Sequence of chain 1.B:
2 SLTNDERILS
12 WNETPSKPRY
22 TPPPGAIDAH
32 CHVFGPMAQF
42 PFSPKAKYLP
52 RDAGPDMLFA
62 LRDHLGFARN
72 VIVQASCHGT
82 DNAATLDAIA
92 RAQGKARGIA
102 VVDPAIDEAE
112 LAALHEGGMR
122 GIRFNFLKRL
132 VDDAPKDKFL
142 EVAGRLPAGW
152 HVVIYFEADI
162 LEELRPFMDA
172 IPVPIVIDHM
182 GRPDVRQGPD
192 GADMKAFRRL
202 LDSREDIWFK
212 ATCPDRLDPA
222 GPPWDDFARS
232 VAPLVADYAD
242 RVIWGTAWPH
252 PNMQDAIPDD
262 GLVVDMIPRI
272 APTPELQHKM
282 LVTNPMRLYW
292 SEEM

A small-molecule ligand and the protein it binds are described below.
Small molecule (SMILES): O=C(O)c1cc(C(=O)O)oc(=O)c1

Binding-site contacts:
Ligand atom O12 contacts residue SER77 of chain 1.B at 2.6 Å (h-bond).
Ligand atom O9 contacts residue ARG217 of chain 1.B at 3.5 Å (salt-bridge).
Ligand atom C4 contacts residue TYR156 of chain 1.B at 3.6 Å (hydrophobic).
Ligand atom O10 contacts residue ARG130 of chain 1.B at 2.7 Å (salt-bridge).
Ligand atom C3 contacts residue TYR156 of chain 1.B at 3.5 Å (hydrophobic).
Ligand atom O9 contacts residue ARG130 of chain 1.B at 2.8 Å (salt-bridge).
Ligand atom C11 contacts residue TYR49 of chain 1.B at 3.6 Å (hydrophobic).
Ligand atom O10 contacts residue TYR156 of chain 1.B at 2.6 Å (h-bond).
Ligand atom C6 contacts residue 0GY1 of chain 1.J at 0.3 Å.
Ligand atom O1 contacts residue HIS33 of chain 1.B at 3.6 Å.
Ligand atom O7 contacts residue HIS31 of chain 1.B at 2.8 Å (h-bond).
Ligand atom O1 contacts residue ARG124 of chain 1.B at 3.3 Å (salt-bridge).
Ligand atom O1 contacts residue 0GY1 of chain 1.J at 1.1 Å (h-bond).
Ligand atom O12 contacts residue TYR49 of chain 1.B at 2.6 Å (h-bond).
Ligand atom O12 contacts residue 0GY1 of chain 1.J at 0.1 Å (h-bond).
Ligand atom C5 contacts residue 0GY1 of chain 1.J at 0.6 Å.
Ligand atom O9 contacts residue 0GY1 of chain 1.J at 0.2 Å (h-bond).
Ligand atom C8 contacts residue TYR156 of chain 1.B at 3.6 Å (hydrophobic).
Ligand atom O13 contacts residue 0GY1 of chain 1.J at 0.1 Å (h-bond).
Ligand atom O10 contacts residue ACT1 of chain 1.G at 3.4 Å (h-bond).
Ligand atom O7 contacts residue 0GY1 of chain 1.J at 0.5 Å (h-bond).
Ligand atom C8 contacts residue ARG217 of chain 1.B at 3.3 Å.
Ligand atom C8 contacts residue ARG130 of chain 1.B at 3.4 Å.
Ligand atom O10 contacts residue ARG183 of chain 1.B at 3.5 Å (salt-bridge).
Ligand atom O13 contacts residue ARG124 of chain 1.B at 2.8 Å (salt-bridge).
Ligand atom C2 contacts residue ARG124 of chain 1.B at 3.5 Å.
Ligand atom C3 contacts residue 0GY1 of chain 1.J at 0.4 Å.
Ligand atom O10 contacts residue 0GY1 of chain 1.J at 0.2 Å (h-bond).
Ligand atom O7 contacts residue HIS180 of chain 1.B at 3.0 Å (h-bond).
Ligand atom C4 contacts residue 0GY1 of chain 1.J at 0.4 Å.
Ligand atom C5 contacts residue LEU131 of chain 1.B at 3.3 Å (hydrophobic).
Ligand atom C11 contacts residue SER77 of chain 1.B at 3.4 Å.
Ligand atom C8 contacts residue 0GY1 of chain 1.J at 0.2 Å.
Ligand atom O9 contacts residue ASN253 of chain 1.B at 2.9 Å (h-bond).
Ligand atom C11 contacts residue 0GY1 of chain 1.J at 0.1 Å.
Ligand atom O13 contacts residue SER77 of chain 1.B at 3.0 Å (h-bond).
Ligand atom C3 contacts residue ARG217 of chain 1.B at 3.6 Å.
Ligand atom O7 contacts residue ARG124 of chain 1.B at 3.4 Å (salt-bridge).
Ligand atom O10 contacts residue ARG217 of chain 1.B at 3.4 Å (salt-bridge).
Ligand atom C2 contacts residue 0GY1 of chain 1.J at 0.6 Å.